Sequence of chain 1.D:
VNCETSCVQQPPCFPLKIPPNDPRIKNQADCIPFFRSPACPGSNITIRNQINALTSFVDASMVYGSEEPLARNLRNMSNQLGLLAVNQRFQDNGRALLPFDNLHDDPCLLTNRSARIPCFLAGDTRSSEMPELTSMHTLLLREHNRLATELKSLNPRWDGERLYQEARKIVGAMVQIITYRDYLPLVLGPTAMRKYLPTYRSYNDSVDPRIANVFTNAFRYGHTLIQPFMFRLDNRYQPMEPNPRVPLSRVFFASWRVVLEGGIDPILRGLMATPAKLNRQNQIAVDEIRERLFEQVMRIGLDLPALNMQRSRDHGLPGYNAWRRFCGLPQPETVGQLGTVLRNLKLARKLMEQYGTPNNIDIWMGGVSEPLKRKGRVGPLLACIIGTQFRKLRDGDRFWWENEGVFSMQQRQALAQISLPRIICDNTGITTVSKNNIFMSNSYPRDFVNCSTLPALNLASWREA

Binding-site contacts:
Ligand atom C1 contacts residue PHE327 of chain 1.D at 3.4 Å (hydrophobic).
Ligand atom C1 contacts residue ASN205 of chain 1.B at 1.4 Å.
Ligand atom C2 contacts residue LYS196 of chain 1.D at 3.9 Å.
Ligand atom C4 contacts residue ARG392 of chain 1.B at 3.8 Å.
Ligand atom C4 contacts residue PHE327 of chain 1.D at 3.5 Å (hydrophobic).
Ligand atom O7 contacts residue PHE327 of chain 1.D at 3.4 Å.
Ligand atom C5 contacts residue ASN205 of chain 1.B at 3.6 Å.
Ligand atom O5 contacts residue LYS196 of chain 1.D at 3.0 Å (salt-bridge).
Ligand atom O4 contacts residue LYS393 of chain 1.D at 2.9 Å (salt-bridge).
Ligand atom C8 contacts residue SER207 of chain 1.B at 3.7 Å.
Ligand atom N2 contacts residue ASN205 of chain 1.B at 2.8 Å (h-bond).
Ligand atom O7 contacts residue ARG326 of chain 1.D at 3.7 Å.
Ligand atom C5 contacts residue PHE327 of chain 1.D at 3.8 Å (hydrophobic).
Ligand atom O2 contacts residue LYS196 of chain 1.D at 3.0 Å (salt-bridge).
Ligand atom C3 contacts residue ASN205 of chain 1.B at 3.7 Å.
Ligand atom O6 contacts residue GLY329 of chain 1.D at 3.3 Å.
Ligand atom O5 contacts residue PHE327 of chain 1.D at 2.8 Å (h-bond).
Ligand atom O2 contacts residue MAN5 of chain 1.F at 3.8 Å.
Ligand atom C2 contacts residue ARG326 of chain 1.D at 3.7 Å.
Ligand atom C6 contacts residue PHE327 of chain 1.D at 3.3 Å (hydrophobic).
Ligand atom O6 contacts residue PHE327 of chain 1.D at 3.8 Å.
Ligand atom O7 contacts residue ASN205 of chain 1.B at 3.2 Å (h-bond).
Ligand atom C7 contacts residue ASN205 of chain 1.B at 3.1 Å.
Ligand atom O3 contacts residue PHE327 of chain 1.D at 2.7 Å (h-bond).
Ligand atom C5 contacts residue PHE327 of chain 1.D at 3.0 Å (hydrophobic).
Ligand atom O6 contacts residue LYS196 of chain 1.D at 3.0 Å (salt-bridge).
Ligand atom C3 contacts residue PHE327 of chain 1.D at 3.5 Å (hydrophobic).
Ligand atom O4 contacts residue TYR197 of chain 1.D at 3.8 Å.
Ligand atom O5 contacts residue ASN205 of chain 1.B at 2.4 Å (h-bond).
Ligand atom C2 contacts residue MAN5 of chain 1.F at 3.6 Å.
Ligand atom C1 contacts residue LYS196 of chain 1.D at 3.7 Å.
Ligand atom O3 contacts residue FUC6 of chain 1.F at 3.6 Å.
Ligand atom C8 contacts residue LEU33 of chain 1.C at 3.4 Å (hydrophobic).
Ligand atom O5 contacts residue PHE327 of chain 1.D at 3.2 Å.
Ligand atom C2 contacts residue ASN205 of chain 1.B at 2.5 Å.
Ligand atom O5 contacts residue VAL208 of chain 1.B at 3.3 Å.
Ligand atom C6 contacts residue TRP32 of chain 1.C at 3.7 Å (hydrophobic).
Ligand atom C6 contacts residue PHE327 of chain 1.D at 3.8 Å (hydrophobic).
Ligand atom O4 contacts residue ARG392 of chain 1.B at 3.6 Å.
Ligand atom C6 contacts residue VAL208 of chain 1.B at 3.7 Å (hydrophobic).

Sequence of chain 1.C:
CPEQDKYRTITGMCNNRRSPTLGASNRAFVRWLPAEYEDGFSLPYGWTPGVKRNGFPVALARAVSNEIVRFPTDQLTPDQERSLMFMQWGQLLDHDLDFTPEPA

Sequence of chain 1.B:
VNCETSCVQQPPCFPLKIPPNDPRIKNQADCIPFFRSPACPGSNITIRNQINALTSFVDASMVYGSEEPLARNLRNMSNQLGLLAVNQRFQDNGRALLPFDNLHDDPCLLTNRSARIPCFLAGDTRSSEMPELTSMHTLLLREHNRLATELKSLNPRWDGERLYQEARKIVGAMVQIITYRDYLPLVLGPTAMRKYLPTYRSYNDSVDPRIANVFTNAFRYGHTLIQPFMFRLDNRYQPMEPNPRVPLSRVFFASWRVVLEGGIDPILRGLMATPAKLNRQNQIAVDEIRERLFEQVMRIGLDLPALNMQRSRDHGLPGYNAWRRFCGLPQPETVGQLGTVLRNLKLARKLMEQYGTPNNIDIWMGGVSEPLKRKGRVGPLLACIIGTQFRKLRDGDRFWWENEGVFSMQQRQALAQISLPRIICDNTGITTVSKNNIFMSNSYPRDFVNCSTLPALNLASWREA

The small molecule below binds the protein below.
Small molecule (SMILES): CC(=O)N[C@H]1[C@H](O[C@H]2[C@H](O)[C@@H](NC(C)=O)CO[C@@H]2CO[C@@H]2O[C@@H](C)[C@@H](O)[C@@H](O)[C@@H]2O)O[C@H](CO)[C@@H](O[C@@H]2O[C@H](CO[C@H]3O[C@H](CO)[C@@H](O)[C@H](O)[C@@H]3O)[C@@H](O)[C@H](O[C@H]3O[C@H](CO)[C@@H](O)[C@H](O)[C@@H]3O)[C@@H]2O)[C@@H]1O